This small molecule binds to this protein.
Small molecule (SMILES): O=c1[nH]c(=O)c2nn[nH]c2[nH]1

Sequence of chain 1.A:
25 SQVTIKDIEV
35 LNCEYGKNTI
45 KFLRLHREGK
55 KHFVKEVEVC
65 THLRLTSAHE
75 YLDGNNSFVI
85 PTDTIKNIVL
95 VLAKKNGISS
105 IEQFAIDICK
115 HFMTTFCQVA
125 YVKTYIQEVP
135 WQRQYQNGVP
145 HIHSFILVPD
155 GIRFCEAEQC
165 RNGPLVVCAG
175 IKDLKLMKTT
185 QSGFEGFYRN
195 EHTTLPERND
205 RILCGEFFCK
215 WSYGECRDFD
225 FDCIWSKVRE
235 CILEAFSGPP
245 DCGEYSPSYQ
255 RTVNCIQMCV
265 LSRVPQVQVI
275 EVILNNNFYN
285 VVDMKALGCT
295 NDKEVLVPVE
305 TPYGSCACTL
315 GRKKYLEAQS

Sequence of chain 1.B:
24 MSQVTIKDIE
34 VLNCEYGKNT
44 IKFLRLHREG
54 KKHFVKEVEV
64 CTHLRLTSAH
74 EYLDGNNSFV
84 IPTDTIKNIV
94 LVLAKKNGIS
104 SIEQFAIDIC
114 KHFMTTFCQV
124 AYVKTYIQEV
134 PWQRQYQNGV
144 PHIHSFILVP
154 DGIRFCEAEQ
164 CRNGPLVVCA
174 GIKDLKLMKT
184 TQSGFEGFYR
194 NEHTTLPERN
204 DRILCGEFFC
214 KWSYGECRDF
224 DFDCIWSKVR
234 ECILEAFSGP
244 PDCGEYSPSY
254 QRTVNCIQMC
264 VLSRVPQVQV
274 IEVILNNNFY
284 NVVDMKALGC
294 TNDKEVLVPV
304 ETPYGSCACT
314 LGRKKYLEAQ

Binding-site contacts:
Ligand atom N9 contacts residue PHE188 of chain 1.B at 3.6 Å.
Ligand atom C6 contacts residue GLN254 of chain 1.B at 3.7 Å.
Ligand atom N1 contacts residue TYR253 of chain 1.B at 3.6 Å.
Ligand atom O2 contacts residue PHE188 of chain 1.B at 3.5 Å.
Ligand atom N8 contacts residue ASP87 of chain 1.A at 3.9 Å.
Ligand atom O6 contacts residue TYR39 of chain 1.A at 3.8 Å.
Ligand atom N9 contacts residue OXY1 of chain 1.F at 3.6 Å (h-bond).
Ligand atom C6 contacts residue PHE188 of chain 1.B at 3.5 Å (hydrophobic).
Ligand atom O2 contacts residue TYR253 of chain 1.B at 2.9 Å (h-bond).
Ligand atom C5 contacts residue OXY1 of chain 1.F at 3.5 Å.
Ligand atom C2 contacts residue PHE188 of chain 1.B at 3.4 Å (hydrophobic).
Ligand atom C4 contacts residue ARG205 of chain 1.B at 4.0 Å.
Ligand atom N8 contacts residue OXY1 of chain 1.F at 3.5 Å (h-bond).
Ligand atom N3 contacts residue PHE188 of chain 1.B at 3.2 Å.
Ligand atom O2 contacts residue ARG205 of chain 1.B at 2.8 Å (salt-bridge).
Ligand atom N7 contacts residue OXY1 of chain 1.F at 3.4 Å (h-bond).
Ligand atom N3 contacts residue TYR253 of chain 1.B at 3.5 Å.
Ligand atom C2 contacts residue ARG205 of chain 1.B at 3.6 Å.
Ligand atom C5 contacts residue PHE188 of chain 1.B at 3.4 Å (hydrophobic).
Ligand atom O2 contacts residue SER252 of chain 1.B at 3.3 Å.
Ligand atom O6 contacts residue PHE188 of chain 1.B at 3.9 Å.
Ligand atom C4 contacts residue OXY1 of chain 1.F at 3.6 Å.
Ligand atom O6 contacts residue THR86 of chain 1.A at 3.9 Å.
Ligand atom C2 contacts residue TYR253 of chain 1.B at 3.1 Å (hydrophobic).
Ligand atom O6 contacts residue GLN254 of chain 1.B at 2.9 Å (h-bond).
Ligand atom C4 contacts residue PHE188 of chain 1.B at 3.3 Å (hydrophobic).
Ligand atom N1 contacts residue GLN254 of chain 1.B at 3.0 Å (h-bond).
Ligand atom N7 contacts residue PHE188 of chain 1.B at 3.8 Å.
Ligand atom N7 contacts residue THR86 of chain 1.A at 2.9 Å (h-bond).
Ligand atom N8 contacts residue THR86 of chain 1.A at 3.4 Å (h-bond).
Ligand atom O6 contacts residue VAL83 of chain 1.A at 3.7 Å.
Ligand atom N7 contacts residue PRO85 of chain 1.A at 3.4 Å.
Ligand atom N9 contacts residue LEU199 of chain 1.B at 3.6 Å.
Ligand atom N8 contacts residue PRO85 of chain 1.A at 3.8 Å.
Ligand atom O2 contacts residue GLN254 of chain 1.B at 3.7 Å.
Ligand atom C2 contacts residue GLN254 of chain 1.B at 3.8 Å.
Ligand atom N8 contacts residue LEU199 of chain 1.B at 3.6 Å.
Ligand atom N1 contacts residue PHE188 of chain 1.B at 3.5 Å.
Ligand atom C6 contacts residue OXY1 of chain 1.F at 3.7 Å.
Ligand atom N3 contacts residue ARG205 of chain 1.B at 3.1 Å (salt-bridge).